This small molecule binds to this protein.
Small molecule (SMILES): CC(=O)N[C@H]1[C@H](O[C@H]2[C@H](O)[C@@H](NC(C)=O)CO[C@@H]2CO)O[C@H](CO)[C@@H](O)[C@@H]1O

Sequence of chain 1.F:
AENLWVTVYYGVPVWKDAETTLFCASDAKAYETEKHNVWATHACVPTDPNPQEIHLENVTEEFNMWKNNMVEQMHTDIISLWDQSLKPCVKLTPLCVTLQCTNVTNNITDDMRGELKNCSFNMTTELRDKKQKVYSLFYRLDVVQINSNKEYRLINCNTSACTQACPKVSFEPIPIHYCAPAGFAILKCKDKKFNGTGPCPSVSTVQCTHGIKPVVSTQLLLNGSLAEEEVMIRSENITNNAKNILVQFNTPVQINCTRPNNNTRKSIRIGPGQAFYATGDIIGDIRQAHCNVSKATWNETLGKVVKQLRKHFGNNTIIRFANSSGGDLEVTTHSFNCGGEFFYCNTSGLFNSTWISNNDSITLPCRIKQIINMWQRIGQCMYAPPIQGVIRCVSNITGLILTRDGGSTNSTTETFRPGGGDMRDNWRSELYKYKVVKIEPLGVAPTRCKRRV

Binding-site contacts:
Ligand atom O4 contacts residue NAG2 of chain 1.BB at 4.5 Å.
Ligand atom C8 contacts residue NAG2 of chain 1.BB at 3.3 Å.
Ligand atom C8 contacts residue SER333 of chain 1.F at 4.1 Å.
Ligand atom O3 contacts residue NAG1 of chain 1.BB at 3.5 Å (h-bond).
Ligand atom C7 contacts residue NAG1 of chain 1.BB at 4.2 Å.
Ligand atom C4 contacts residue NAG1 of chain 1.BB at 4.0 Å.
Ligand atom C8 contacts residue THR341 of chain 1.F at 4.2 Å.
Ligand atom C1 contacts residue ASN332 of chain 1.F at 1.4 Å.
Ligand atom C8 contacts residue NAG1 of chain 1.BB at 4.0 Å.
Ligand atom O7 contacts residue NAG1 of chain 1.BB at 3.4 Å (h-bond).
Ligand atom O5 contacts residue SER357 of chain 1.F at 4.1 Å.
Ligand atom C8 contacts residue ASN332 of chain 1.F at 4.5 Å.
Ligand atom C1 contacts residue SER357 of chain 1.F at 4.5 Å.
Ligand atom C3 contacts residue NAG1 of chain 1.BB at 4.5 Å.
Ligand atom O6 contacts residue SER357 of chain 1.F at 4.3 Å.
Ligand atom C7 contacts residue ASN332 of chain 1.F at 3.3 Å.
Ligand atom C3 contacts residue ASN332 of chain 1.F at 3.8 Å.
Ligand atom N2 contacts residue ASN332 of chain 1.F at 2.9 Å (h-bond).
Ligand atom C2 contacts residue ASN332 of chain 1.F at 2.4 Å.
Ligand atom O7 contacts residue ASN355 of chain 1.F at 4.0 Å.
Ligand atom O6 contacts residue NAG1 of chain 1.CB at 4.3 Å.
Ligand atom C4 contacts residue ASN332 of chain 1.F at 4.2 Å.
Ligand atom O5 contacts residue ASN332 of chain 1.F at 2.4 Å (h-bond).
Ligand atom O7 contacts residue ASN332 of chain 1.F at 3.4 Å (h-bond).
Ligand atom O4 contacts residue NAG1 of chain 1.BB at 4.3 Å.
Ligand atom O6 contacts residue NAG1 of chain 1.BB at 4.2 Å.
Ligand atom O6 contacts residue NAG2 of chain 1.BB at 3.2 Å.
Ligand atom C5 contacts residue ASN332 of chain 1.F at 3.7 Å.
Ligand atom C7 contacts residue SER333 of chain 1.F at 4.3 Å.
Ligand atom C7 contacts residue NAG2 of chain 1.BB at 4.3 Å.
Ligand atom C2 contacts residue NAG1 of chain 1.BB at 4.4 Å.
Ligand atom C6 contacts residue NAG2 of chain 1.BB at 4.0 Å.
Ligand atom N2 contacts residue SER333 of chain 1.F at 4.2 Å.